Sequence of chain 1.A:
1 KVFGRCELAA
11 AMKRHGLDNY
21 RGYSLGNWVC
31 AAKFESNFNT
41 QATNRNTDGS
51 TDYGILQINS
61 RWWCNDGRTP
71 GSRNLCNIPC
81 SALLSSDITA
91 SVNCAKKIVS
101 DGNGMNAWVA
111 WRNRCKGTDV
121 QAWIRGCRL

Binding-site contacts:
Ligand atom RU1 contacts residue ASP101 of chain 1.A at 3.5 Å.
Ligand atom RU1 contacts residue YJT1 of chain 1.L at 3.3 Å.
Ligand atom RU2 contacts residue ASN103 of chain 1.A at 2.0 Å.
Ligand atom RU1 contacts residue ASN103 of chain 1.A at 2.2 Å.

This protein binds this small molecule.
Small molecule (SMILES): O=C1O[Ru]2(O)N(c3ccc(F)cc3)CN(c3ccc(F)cc3)[Ru]2(O)O1